This protein binds this small molecule.
Small molecule (SMILES): CC(=O)N[C@@H]1[C@@H](O)[C@H](O)[C@@H](CO)O[C@H]1O

Binding-site contacts:
Ligand atom C3 contacts residue ASN281 of chain 2.A at 3.6 Å.
Ligand atom O5 contacts residue ASN284 of chain 2.A at 3.5 Å.
Ligand atom O7 contacts residue ASN281 of chain 2.A at 4.0 Å.
Ligand atom C7 contacts residue ASN281 of chain 2.A at 3.6 Å.
Ligand atom C6 contacts residue ASN284 of chain 2.A at 4.4 Å.
Ligand atom N2 contacts residue ASN281 of chain 2.A at 2.8 Å (h-bond).
Ligand atom C4 contacts residue ASN281 of chain 2.A at 4.1 Å.
Ligand atom C6 contacts residue THR283 of chain 2.A at 3.8 Å.
Ligand atom C5 contacts residue ASN281 of chain 2.A at 3.7 Å.
Ligand atom C1 contacts residue THR283 of chain 2.A at 3.5 Å.
Ligand atom C1 contacts residue ASN281 of chain 2.A at 1.4 Å.
Ligand atom C5 contacts residue THR283 of chain 2.A at 3.6 Å.
Ligand atom C2 contacts residue ASN281 of chain 2.A at 2.3 Å.
Ligand atom O5 contacts residue ASN281 of chain 2.A at 2.4 Å (h-bond).
Ligand atom C1 contacts residue ASN284 of chain 2.A at 4.3 Å.
Ligand atom O5 contacts residue THR283 of chain 2.A at 3.4 Å (h-bond).

Sequence of chain 2.A:
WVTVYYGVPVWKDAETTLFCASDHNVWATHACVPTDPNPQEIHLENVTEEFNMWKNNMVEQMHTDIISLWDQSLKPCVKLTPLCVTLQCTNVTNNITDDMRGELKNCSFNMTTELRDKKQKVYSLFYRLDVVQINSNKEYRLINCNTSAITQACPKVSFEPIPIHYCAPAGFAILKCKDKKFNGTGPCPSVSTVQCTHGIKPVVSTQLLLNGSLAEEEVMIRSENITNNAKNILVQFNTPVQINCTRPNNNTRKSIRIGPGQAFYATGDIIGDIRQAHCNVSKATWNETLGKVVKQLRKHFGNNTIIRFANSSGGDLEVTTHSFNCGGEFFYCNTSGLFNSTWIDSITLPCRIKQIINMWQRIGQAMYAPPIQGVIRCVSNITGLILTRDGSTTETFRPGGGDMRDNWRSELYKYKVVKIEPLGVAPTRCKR